The protein below binds the small molecule below.
Small molecule (SMILES): O=c1[nH][nH]c(=O)c2cc(-[n+]3nc(/C=C/c4ccccc4)nn3-c3nc4ccccc4s3)ccc12

Binding-site contacts:
Ligand atom O2 contacts residue PHE8 of chain 1.C at 3.3 Å.
Ligand atom C4 contacts residue GSH1 of chain 1.N at 3.8 Å.
Ligand atom C15 contacts residue LEU198 of chain 1.C at 3.4 Å (hydrophobic).
Ligand atom C11 contacts residue TYR151 of chain 1.C at 3.1 Å (hydrophobic).
Ligand atom C17 contacts residue LEU198 of chain 1.C at 2.4 Å (hydrophobic).
Ligand atom C12 contacts residue CYS155 of chain 1.C at 3.5 Å (hydrophobic).
Ligand atom C8 contacts residue ARG13 of chain 1.C at 3.9 Å.
Ligand atom C22 contacts residue TRP103 of chain 1.C at 1.9 Å (hydrophobic).
Ligand atom C18 contacts residue LEU198 of chain 1.C at 3.6 Å (hydrophobic).
Ligand atom N3 contacts residue TRP103 of chain 1.C at 3.4 Å.
Ligand atom C12 contacts residue MET98 of chain 1.C at 3.8 Å (hydrophobic).
Ligand atom C11 contacts residue ASP95 of chain 1.C at 3.5 Å.
Ligand atom C14 contacts residue GLY12 of chain 1.C at 3.6 Å.
Ligand atom C10 contacts residue ARG13 of chain 1.C at 3.5 Å.
Ligand atom C1 contacts residue ALA104 of chain 1.C at 3.0 Å (hydrophobic).
Ligand atom C12 contacts residue TYR151 of chain 1.C at 3.1 Å (hydrophobic).
Ligand atom N4 contacts residue TRP103 of chain 1.C at 3.6 Å.
Ligand atom C16 contacts residue LEU198 of chain 1.C at 2.5 Å (hydrophobic).
Ligand atom C13 contacts residue GLY12 of chain 1.C at 3.8 Å.
Ligand atom N1 contacts residue ALA104 of chain 1.C at 3.9 Å.
Ligand atom C10 contacts residue MET98 of chain 1.C at 3.6 Å (hydrophobic).
Ligand atom N2 contacts residue GSH1 of chain 1.N at 3.2 Å (h-bond).
Ligand atom N5 contacts residue TRP103 of chain 1.C at 3.7 Å.
Ligand atom C6 contacts residue TRP103 of chain 1.C at 3.9 Å (hydrophobic).
Ligand atom C7 contacts residue GLY12 of chain 1.C at 3.8 Å.
Ligand atom C23 contacts residue ALA104 of chain 1.C at 2.8 Å (hydrophobic).
Ligand atom C24 contacts residue TRP103 of chain 1.C at 4.0 Å (hydrophobic).
Ligand atom N6 contacts residue TRP103 of chain 1.C at 3.7 Å.
Ligand atom C11 contacts residue MET98 of chain 1.C at 3.5 Å (hydrophobic).
Ligand atom O2 contacts residue GSH1 of chain 1.N at 3.2 Å.
Ligand atom C23 contacts residue TRP103 of chain 1.C at 2.6 Å (hydrophobic).
Ligand atom O1 contacts residue ALA104 of chain 1.C at 1.8 Å.
Ligand atom C2 contacts residue GSH1 of chain 1.N at 3.5 Å.
Ligand atom C21 contacts residue LEU198 of chain 1.C at 3.8 Å (hydrophobic).
Ligand atom C9 contacts residue ARG13 of chain 1.C at 3.7 Å.
Ligand atom C5 contacts residue TRP103 of chain 1.C at 3.0 Å (hydrophobic).
Ligand atom C22 contacts residue ALA104 of chain 1.C at 3.6 Å (hydrophobic).
Ligand atom N7 contacts residue LEU198 of chain 1.C at 2.2 Å.
Ligand atom C24 contacts residue ALA104 of chain 1.C at 3.7 Å (hydrophobic).
Ligand atom C13 contacts residue MET98 of chain 1.C at 4.0 Å (hydrophobic).

Sequence of chain 1.C:
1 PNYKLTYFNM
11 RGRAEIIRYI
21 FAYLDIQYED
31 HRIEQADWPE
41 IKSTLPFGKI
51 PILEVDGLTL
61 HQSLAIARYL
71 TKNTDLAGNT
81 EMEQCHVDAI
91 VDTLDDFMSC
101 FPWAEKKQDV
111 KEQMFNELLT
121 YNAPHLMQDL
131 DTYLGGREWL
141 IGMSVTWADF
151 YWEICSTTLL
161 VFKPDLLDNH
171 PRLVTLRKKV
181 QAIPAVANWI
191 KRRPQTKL